Sequence of chain 1.C:
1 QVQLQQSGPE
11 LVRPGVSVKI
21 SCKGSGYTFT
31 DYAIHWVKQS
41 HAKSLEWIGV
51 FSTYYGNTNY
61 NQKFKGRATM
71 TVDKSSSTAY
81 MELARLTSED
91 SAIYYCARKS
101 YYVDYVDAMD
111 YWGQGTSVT

Sequence of chain 1.A:
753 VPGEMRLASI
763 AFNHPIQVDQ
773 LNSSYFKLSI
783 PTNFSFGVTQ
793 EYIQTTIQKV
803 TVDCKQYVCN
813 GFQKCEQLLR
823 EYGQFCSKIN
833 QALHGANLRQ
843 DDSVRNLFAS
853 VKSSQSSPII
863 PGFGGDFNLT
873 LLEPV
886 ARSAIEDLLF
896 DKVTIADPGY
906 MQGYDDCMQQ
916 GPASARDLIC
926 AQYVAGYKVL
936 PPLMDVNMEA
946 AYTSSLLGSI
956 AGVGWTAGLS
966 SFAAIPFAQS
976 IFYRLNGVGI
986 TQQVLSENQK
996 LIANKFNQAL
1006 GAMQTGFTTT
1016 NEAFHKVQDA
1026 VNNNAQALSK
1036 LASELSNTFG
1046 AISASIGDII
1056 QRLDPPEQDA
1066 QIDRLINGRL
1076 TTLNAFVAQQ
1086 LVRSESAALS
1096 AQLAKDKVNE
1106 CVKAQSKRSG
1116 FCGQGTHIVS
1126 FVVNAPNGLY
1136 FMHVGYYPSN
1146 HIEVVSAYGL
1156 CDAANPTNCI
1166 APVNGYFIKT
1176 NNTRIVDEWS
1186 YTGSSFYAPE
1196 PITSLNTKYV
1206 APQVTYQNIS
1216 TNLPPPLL

The small molecule below binds the protein below.
Small molecule (SMILES): CC(=O)N[C@H]1[C@H](O[C@H]2[C@H](O)[C@@H](NC(C)=O)CO[C@@H]2CO)O[C@H](CO)[C@@H](O)[C@@H]1O

Binding-site contacts:
Ligand atom C1 contacts residue ASP104 of chain 1.C at 3.9 Å.
Ligand atom C8 contacts residue VAL1149 of chain 1.A at 4.4 Å (hydrophobic).
Ligand atom C7 contacts residue TYR101 of chain 1.C at 4.3 Å (hydrophobic).
Ligand atom C5 contacts residue TYR101 of chain 1.C at 3.8 Å (hydrophobic).
Ligand atom C5 contacts residue ASN1176 of chain 1.A at 3.6 Å.
Ligand atom O7 contacts residue TYR102 of chain 1.C at 4.4 Å.
Ligand atom C3 contacts residue ASN1176 of chain 1.A at 3.7 Å.
Ligand atom C3 contacts residue ASP104 of chain 1.C at 3.5 Å.
Ligand atom N2 contacts residue ASN1176 of chain 1.A at 2.8 Å (h-bond).
Ligand atom C8 contacts residue ASP104 of chain 1.C at 3.6 Å.
Ligand atom C4 contacts residue ASN1176 of chain 1.A at 4.2 Å.
Ligand atom O5 contacts residue TYR101 of chain 1.C at 4.1 Å.
Ligand atom O7 contacts residue TYR101 of chain 1.C at 3.9 Å.
Ligand atom O5 contacts residue ASN1176 of chain 1.A at 2.4 Å (h-bond).
Ligand atom O7 contacts residue ASN1176 of chain 1.A at 4.0 Å.
Ligand atom C6 contacts residue TYR101 of chain 1.C at 4.0 Å (hydrophobic).
Ligand atom C2 contacts residue ASP104 of chain 1.C at 3.7 Å.
Ligand atom N2 contacts residue ASP104 of chain 1.C at 3.0 Å (salt-bridge).
Ligand atom C8 contacts residue TYR101 of chain 1.C at 4.2 Å (hydrophobic).
Ligand atom C8 contacts residue TYR105 of chain 1.C at 4.5 Å (hydrophobic).
Ligand atom O6 contacts residue ASN1176 of chain 1.A at 4.4 Å.
Ligand atom C7 contacts residue ASP104 of chain 1.C at 4.0 Å.
Ligand atom O3 contacts residue ASP104 of chain 1.C at 4.1 Å.
Ligand atom C1 contacts residue ASN1176 of chain 1.A at 1.4 Å.
Ligand atom C7 contacts residue ASN1176 of chain 1.A at 3.6 Å.
Ligand atom O7 contacts residue ILE1147 of chain 1.A at 4.0 Å.
Ligand atom C1 contacts residue TYR101 of chain 1.C at 4.4 Å (hydrophobic).
Ligand atom C2 contacts residue ASN1176 of chain 1.A at 2.4 Å.
Ligand atom C8 contacts residue GLU1148 of chain 1.A at 4.2 Å.